Sequence of chain 1.E:
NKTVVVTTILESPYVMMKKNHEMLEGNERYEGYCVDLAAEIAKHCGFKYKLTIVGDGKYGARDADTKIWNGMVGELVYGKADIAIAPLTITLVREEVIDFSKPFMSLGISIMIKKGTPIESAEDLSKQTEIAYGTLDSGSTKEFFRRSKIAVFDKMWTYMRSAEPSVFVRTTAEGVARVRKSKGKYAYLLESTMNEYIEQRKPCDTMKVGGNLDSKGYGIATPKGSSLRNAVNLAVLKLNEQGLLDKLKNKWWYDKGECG

The small molecule below binds the protein below.
Small molecule (SMILES): N[C@@H](CCC(=O)O)C(=O)O

Binding-site contacts:
Ligand atom OE2 contacts residue GLY141 of chain 1.E at 3.6 Å.
Ligand atom OXT contacts residue THR91 of chain 1.E at 3.0 Å (h-bond).
Ligand atom N contacts residue TYR220 of chain 1.E at 3.7 Å.
Ligand atom O contacts residue ARG96 of chain 1.E at 2.8 Å (salt-bridge).
Ligand atom CA contacts residue PRO89 of chain 1.E at 4.0 Å (hydrophobic).
Ligand atom C contacts residue SER142 of chain 1.E at 3.4 Å.
Ligand atom CG contacts residue LEU138 of chain 1.E at 3.7 Å (hydrophobic).
Ligand atom CD contacts residue LEU138 of chain 1.E at 4.0 Å (hydrophobic).
Ligand atom CA contacts residue SER142 of chain 1.E at 3.4 Å.
Ligand atom N contacts residue SER142 of chain 1.E at 4.2 Å.
Ligand atom N contacts residue GLU193 of chain 1.E at 2.7 Å (salt-bridge).
Ligand atom CA contacts residue GLU193 of chain 1.E at 3.3 Å.
Ligand atom OE2 contacts residue LEU138 of chain 1.E at 4.1 Å.
Ligand atom CG contacts residue GLU193 of chain 1.E at 3.6 Å.
Ligand atom O contacts residue SER142 of chain 1.E at 2.9 Å (h-bond).
Ligand atom N contacts residue TYR61 of chain 1.E at 4.1 Å.
Ligand atom OE2 contacts residue SER142 of chain 1.E at 3.2 Å (h-bond).
Ligand atom CB contacts residue GLU193 of chain 1.E at 4.0 Å.
Ligand atom CB contacts residue TYR61 of chain 1.E at 3.6 Å (hydrophobic).
Ligand atom CA contacts residue TYR61 of chain 1.E at 4.0 Å (hydrophobic).
Ligand atom OE1 contacts residue THR143 of chain 1.E at 2.5 Å (h-bond).
Ligand atom OXT contacts residue SER142 of chain 1.E at 4.0 Å.
Ligand atom CG contacts residue TYR61 of chain 1.E at 4.3 Å (hydrophobic).
Ligand atom C contacts residue TYR61 of chain 1.E at 3.7 Å (hydrophobic).
Ligand atom OXT contacts residue LEU90 of chain 1.E at 3.7 Å.
Ligand atom CD contacts residue THR143 of chain 1.E at 3.2 Å.
Ligand atom CA contacts residue THR91 of chain 1.E at 3.4 Å.
Ligand atom O contacts residue GLY141 of chain 1.E at 3.4 Å.
Ligand atom CB contacts residue LEU138 of chain 1.E at 4.1 Å (hydrophobic).
Ligand atom C contacts residue ARG96 of chain 1.E at 3.4 Å.
Ligand atom OXT contacts residue PRO89 of chain 1.E at 3.8 Å.
Ligand atom OE2 contacts residue THR143 of chain 1.E at 3.1 Å (h-bond).
Ligand atom C contacts residue THR91 of chain 1.E at 3.6 Å.
Ligand atom OXT contacts residue TYR61 of chain 1.E at 3.6 Å.
Ligand atom OXT contacts residue ARG96 of chain 1.E at 2.8 Å (salt-bridge).
Ligand atom N contacts residue THR91 of chain 1.E at 2.8 Å (h-bond).
Ligand atom O contacts residue TYR61 of chain 1.E at 3.4 Å.
Ligand atom N contacts residue PRO89 of chain 1.E at 2.9 Å (h-bond).
Ligand atom OE1 contacts residue GLU193 of chain 1.E at 3.8 Å.
Ligand atom CD contacts residue GLU193 of chain 1.E at 3.9 Å.